Binding-site contacts:
Ligand atom C9 contacts residue VAL26 of chain 1.A at 3.6 Å (hydrophobic).
Ligand atom N4 contacts residue VAL72 of chain 1.A at 3.7 Å.
Ligand atom C3 contacts residue GLN139 of chain 1.A at 3.8 Å.
Ligand atom C16 contacts residue LEU91 of chain 1.A at 3.7 Å (hydrophobic).
Ligand atom C7 contacts residue GLU20 of chain 1.A at 3.2 Å.
Ligand atom N2 contacts residue LEU142 of chain 1.A at 3.9 Å.
Ligand atom C13 contacts residue LEU142 of chain 1.A at 3.9 Å (hydrophobic).
Ligand atom N4 contacts residue ALA39 of chain 1.A at 3.5 Å.
Ligand atom C17 contacts residue LYS97 of chain 1.A at 3.7 Å.
Ligand atom C7 contacts residue GLY21 of chain 1.A at 3.6 Å.
Ligand atom C13 contacts residue ALA39 of chain 1.A at 3.6 Å (hydrophobic).
Ligand atom N3 contacts residue LEU91 of chain 1.A at 2.8 Å (h-bond).
Ligand atom C20 contacts residue LEU91 of chain 1.A at 3.8 Å (hydrophobic).
Ligand atom C17 contacts residue GLN93 of chain 1.A at 3.9 Å.
Ligand atom N2 contacts residue ALA39 of chain 1.A at 3.9 Å.
Ligand atom N4 contacts residue GLU89 of chain 1.A at 3.0 Å (salt-bridge).
Ligand atom C11 contacts residue LYS41 of chain 1.A at 3.4 Å.
Ligand atom C16 contacts residue LEU142 of chain 1.A at 3.7 Å (hydrophobic).
Ligand atom C6 contacts residue GLN139 of chain 1.A at 3.8 Å.
Ligand atom C10 contacts residue LYS41 of chain 1.A at 3.4 Å.
Ligand atom C14 contacts residue LEU91 of chain 1.A at 3.5 Å (hydrophobic).
Ligand atom N2 contacts residue LEU91 of chain 1.A at 3.3 Å (h-bond).
Ligand atom C18 contacts residue HIS92 of chain 1.A at 3.6 Å.
Ligand atom C12 contacts residue LEU142 of chain 1.A at 3.8 Å (hydrophobic).
Ligand atom C17 contacts residue ASP94 of chain 1.A at 3.7 Å.
Ligand atom C8 contacts residue GLY21 of chain 1.A at 3.8 Å.
Ligand atom O3 contacts residue LYS41 of chain 1.A at 2.7 Å (salt-bridge).
Ligand atom C14 contacts residue LEU142 of chain 1.A at 3.8 Å (hydrophobic).
Ligand atom S1 contacts residue LEU142 of chain 1.A at 3.8 Å.
Ligand atom N2 contacts residue PHE90 of chain 1.A at 4.0 Å.
Ligand atom C16 contacts residue GLN93 of chain 1.A at 3.9 Å.
Ligand atom C3 contacts residue LYS41 of chain 1.A at 3.5 Å.
Ligand atom N3 contacts residue PHE90 of chain 1.A at 3.3 Å.
Ligand atom C8 contacts residue GLU20 of chain 1.A at 3.5 Å.
Ligand atom C15 contacts residue LEU91 of chain 1.A at 3.5 Å (hydrophobic).
Ligand atom C2 contacts residue ASN140 of chain 1.A at 3.7 Å.
Ligand atom O3 contacts residue ALA152 of chain 1.A at 3.5 Å.
Ligand atom C7 contacts residue GLN139 of chain 1.A at 3.2 Å.
Ligand atom C20 contacts residue PHE90 of chain 1.A at 3.6 Å (hydrophobic).
Ligand atom C2 contacts residue GLN139 of chain 1.A at 3.4 Å.

A protein and the small-molecule ligand that binds it are described below.
Small molecule (SMILES): Nc1nc(NC2CCCCC2)sc1C(=O)c1ccc2ccccc2c1

Sequence of chain 1.A:
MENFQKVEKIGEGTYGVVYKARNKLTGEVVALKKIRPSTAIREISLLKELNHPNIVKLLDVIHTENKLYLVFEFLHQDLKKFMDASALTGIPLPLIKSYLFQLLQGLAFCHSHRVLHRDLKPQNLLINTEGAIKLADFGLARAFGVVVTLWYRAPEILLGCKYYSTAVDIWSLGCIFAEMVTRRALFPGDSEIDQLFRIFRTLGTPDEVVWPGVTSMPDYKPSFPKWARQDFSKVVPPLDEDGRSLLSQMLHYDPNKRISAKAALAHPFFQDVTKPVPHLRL